Sequence of chain 1.A:
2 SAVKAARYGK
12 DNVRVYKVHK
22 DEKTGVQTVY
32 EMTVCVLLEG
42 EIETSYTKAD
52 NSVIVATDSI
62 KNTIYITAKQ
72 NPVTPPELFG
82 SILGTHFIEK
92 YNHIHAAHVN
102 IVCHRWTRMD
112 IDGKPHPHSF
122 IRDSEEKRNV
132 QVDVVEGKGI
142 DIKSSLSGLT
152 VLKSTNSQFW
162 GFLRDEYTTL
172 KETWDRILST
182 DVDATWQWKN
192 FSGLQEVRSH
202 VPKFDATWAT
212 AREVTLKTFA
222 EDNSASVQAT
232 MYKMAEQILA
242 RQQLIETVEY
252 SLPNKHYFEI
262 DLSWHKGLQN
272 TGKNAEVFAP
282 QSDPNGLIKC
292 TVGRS

This protein binds this small molecule.
Small molecule (SMILES): O=c1[nH]c(=O)c2nn[nH]c2[nH]1

Binding-site contacts:
Ligand atom N9 contacts residue PHE160 of chain 2.A at 3.4 Å.
Ligand atom N7 contacts residue ALA57 of chain 1.A at 3.5 Å.
Ligand atom N1 contacts residue GLN229 of chain 2.A at 3.0 Å (h-bond).
Ligand atom C2 contacts residue PHE160 of chain 2.A at 3.7 Å (hydrophobic).
Ligand atom C4 contacts residue ARG177 of chain 2.A at 3.8 Å.
Ligand atom N8 contacts residue LEU171 of chain 2.A at 3.7 Å.
Ligand atom N9 contacts residue LEU171 of chain 2.A at 3.9 Å.
Ligand atom N8 contacts residue THR58 of chain 1.A at 3.2 Å (h-bond).
Ligand atom C2 contacts residue ASN255 of chain 2.A at 3.8 Å.
Ligand atom C6 contacts residue GLN229 of chain 2.A at 3.7 Å.
Ligand atom C4 contacts residue ASN255 of chain 2.A at 3.8 Å.
Ligand atom C5 contacts residue THR58 of chain 1.A at 3.9 Å.
Ligand atom O2 contacts residue VAL228 of chain 2.A at 2.9 Å (h-bond).
Ligand atom C2 contacts residue VAL228 of chain 2.A at 4.0 Å (hydrophobic).
Ligand atom N1 contacts residue PHE160 of chain 2.A at 3.6 Å.
Ligand atom N8 contacts residue ALA57 of chain 1.A at 3.7 Å.
Ligand atom N7 contacts residue THR58 of chain 1.A at 2.8 Å (h-bond).
Ligand atom C4 contacts residue PHE160 of chain 2.A at 3.3 Å (hydrophobic).
Ligand atom C5 contacts residue PHE160 of chain 2.A at 3.3 Å (hydrophobic).
Ligand atom N9 contacts residue THR58 of chain 1.A at 3.9 Å.
Ligand atom O6 contacts residue PHE160 of chain 2.A at 4.0 Å.
Ligand atom O6 contacts residue THR58 of chain 1.A at 3.8 Å.
Ligand atom N3 contacts residue PHE160 of chain 2.A at 3.7 Å.
Ligand atom C6 contacts residue PHE160 of chain 2.A at 3.4 Å (hydrophobic).
Ligand atom N8 contacts residue ASP59 of chain 1.A at 3.8 Å.
Ligand atom O6 contacts residue TYR9 of chain 1.A at 3.8 Å.
Ligand atom N3 contacts residue ASN255 of chain 2.A at 3.2 Å (h-bond).
Ligand atom N3 contacts residue ARG177 of chain 2.A at 3.0 Å (salt-bridge).
Ligand atom O2 contacts residue SER227 of chain 2.A at 3.5 Å.
Ligand atom O6 contacts residue GLN229 of chain 2.A at 2.9 Å (h-bond).
Ligand atom O2 contacts residue GLN229 of chain 2.A at 3.8 Å.
Ligand atom C2 contacts residue ARG177 of chain 2.A at 3.5 Å.
Ligand atom N7 contacts residue PHE160 of chain 2.A at 3.5 Å.
Ligand atom O2 contacts residue ASN255 of chain 2.A at 4.0 Å.
Ligand atom O6 contacts residue ILE55 of chain 1.A at 3.5 Å.
Ligand atom O6 contacts residue ILE289 of chain 2.A at 4.0 Å.
Ligand atom C2 contacts residue GLN229 of chain 2.A at 3.9 Å.
Ligand atom O2 contacts residue ARG177 of chain 2.A at 2.8 Å (salt-bridge).
Ligand atom N8 contacts residue PHE160 of chain 2.A at 3.6 Å.
Ligand atom O2 contacts residue PHE160 of chain 2.A at 3.9 Å.

Sequence of chain 2.A:
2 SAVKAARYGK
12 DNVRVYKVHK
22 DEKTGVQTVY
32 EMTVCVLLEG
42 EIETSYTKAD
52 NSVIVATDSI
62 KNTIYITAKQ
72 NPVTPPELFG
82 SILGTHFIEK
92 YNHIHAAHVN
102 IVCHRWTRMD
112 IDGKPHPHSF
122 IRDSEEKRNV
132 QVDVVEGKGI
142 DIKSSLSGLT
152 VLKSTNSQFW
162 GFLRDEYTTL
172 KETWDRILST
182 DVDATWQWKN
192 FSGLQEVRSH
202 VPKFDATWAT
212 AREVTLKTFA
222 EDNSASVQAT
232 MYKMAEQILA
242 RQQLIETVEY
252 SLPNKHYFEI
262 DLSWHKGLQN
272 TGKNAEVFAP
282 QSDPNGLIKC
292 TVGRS